Sequence of chain 1.Q:
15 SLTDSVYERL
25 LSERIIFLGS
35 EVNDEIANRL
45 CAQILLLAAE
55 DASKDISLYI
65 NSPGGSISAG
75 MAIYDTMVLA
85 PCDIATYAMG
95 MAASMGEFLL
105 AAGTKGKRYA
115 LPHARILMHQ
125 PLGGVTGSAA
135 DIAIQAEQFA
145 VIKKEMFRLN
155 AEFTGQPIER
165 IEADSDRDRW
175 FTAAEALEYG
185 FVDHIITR

Binding-site contacts:
Ligand atom CA contacts residue LEU126 of chain 1.S at 3.6 Å (hydrophobic).
Ligand atom O contacts residue SER98 of chain 1.S at 3.0 Å.
Ligand atom CD2 contacts residue GLY69 of chain 1.S at 3.7 Å.
Ligand atom C contacts residue LEU126 of chain 1.S at 3.7 Å (hydrophobic).
Ligand atom CD2 contacts residue HIS123 of chain 1.S at 3.1 Å.
Ligand atom CD2 contacts residue GLU35 of chain 1.S at 4.1 Å.
Ligand atom C2 contacts residue GLY127 of chain 1.S at 4.0 Å.
Ligand atom N contacts residue GLY69 of chain 1.S at 3.1 Å (h-bond).
Ligand atom C contacts residue SER98 of chain 1.S at 3.2 Å.
Ligand atom O contacts residue MET99 of chain 1.S at 3.4 Å (h-bond).
Ligand atom CD2 contacts residue SER70 of chain 1.S at 4.1 Å.
Ligand atom C5 contacts residue ARG119 of chain 1.Q at 3.8 Å.
Ligand atom CB contacts residue LEU126 of chain 1.S at 3.7 Å (hydrophobic).
Ligand atom C3 contacts residue PHE143 of chain 1.S at 3.9 Å (hydrophobic).
Ligand atom OXT contacts residue LEU126 of chain 1.S at 4.1 Å.
Ligand atom C4 contacts residue PHE143 of chain 1.S at 3.6 Å (hydrophobic).
Ligand atom CB contacts residue MET99 of chain 1.S at 3.6 Å (hydrophobic).
Ligand atom O1 contacts residue SER70 of chain 1.S at 4.0 Å.
Ligand atom C contacts residue LEU126 of chain 1.S at 4.0 Å (hydrophobic).
Ligand atom CD2 contacts residue GLN124 of chain 1.S at 3.8 Å.
Ligand atom O contacts residue PRO125 of chain 1.S at 3.2 Å.
Ligand atom C contacts residue MET99 of chain 1.S at 4.1 Å (hydrophobic).
Ligand atom OXT contacts residue SER98 of chain 1.S at 3.2 Å.
Ligand atom C2 contacts residue LEU126 of chain 1.S at 3.7 Å (hydrophobic).
Ligand atom C contacts residue ILE71 of chain 1.S at 3.8 Å (hydrophobic).
Ligand atom C contacts residue GLY69 of chain 1.S at 3.8 Å.
Ligand atom O contacts residue GLY68 of chain 1.S at 3.7 Å.
Ligand atom CB contacts residue GLY69 of chain 1.S at 4.0 Å.
Ligand atom N contacts residue LEU126 of chain 1.S at 3.0 Å (h-bond).
Ligand atom CD2 contacts residue PRO125 of chain 1.S at 3.7 Å (hydrophobic).
Ligand atom N contacts residue ILE71 of chain 1.S at 3.5 Å.
Ligand atom O contacts residue LEU126 of chain 1.S at 2.7 Å (h-bond).
Ligand atom C contacts residue HIS123 of chain 1.S at 3.9 Å.
Ligand atom O contacts residue GLY69 of chain 1.S at 3.0 Å (h-bond).
Ligand atom CD1 contacts residue MET99 of chain 1.S at 4.0 Å (hydrophobic).
Ligand atom C5 contacts residue ILE146 of chain 1.S at 3.8 Å (hydrophobic).
Ligand atom C contacts residue ILE71 of chain 1.S at 3.9 Å (hydrophobic).
Ligand atom OXT contacts residue HIS123 of chain 1.S at 2.9 Å (h-bond).
Ligand atom CA contacts residue GLY69 of chain 1.S at 3.6 Å.
Ligand atom O1 contacts residue ILE71 of chain 1.S at 3.0 Å (h-bond).

This protein binds this small molecule.
Small molecule (SMILES): CC(C)C[C@H](NC(=O)[C@H](CC(C)C)NC(=O)c1ccccc1)C(=O)O

Sequence of chain 1.S:
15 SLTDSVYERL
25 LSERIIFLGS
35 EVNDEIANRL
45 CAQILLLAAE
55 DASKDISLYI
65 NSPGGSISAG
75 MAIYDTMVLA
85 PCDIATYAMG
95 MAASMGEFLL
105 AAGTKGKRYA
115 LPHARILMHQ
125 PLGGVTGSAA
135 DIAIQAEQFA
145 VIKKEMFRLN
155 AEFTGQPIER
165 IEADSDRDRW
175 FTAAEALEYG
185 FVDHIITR

Sequence of chain 1.E:
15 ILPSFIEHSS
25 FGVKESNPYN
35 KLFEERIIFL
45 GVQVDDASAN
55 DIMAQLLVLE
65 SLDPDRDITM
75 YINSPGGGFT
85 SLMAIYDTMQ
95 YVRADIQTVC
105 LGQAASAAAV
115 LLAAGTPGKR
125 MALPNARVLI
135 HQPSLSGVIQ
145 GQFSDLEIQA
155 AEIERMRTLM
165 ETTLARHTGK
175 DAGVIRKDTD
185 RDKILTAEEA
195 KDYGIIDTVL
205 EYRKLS